Binding-site contacts:
Ligand atom N contacts residue ARG35 of chain 4.C at 4.4 Å.
Ligand atom CG2 contacts residue GLU245 of chain 4.C at 3.4 Å.
Ligand atom CG2 contacts residue ARG36 of chain 4.C at 3.8 Å.
Ligand atom O contacts residue ARG35 of chain 4.C at 2.9 Å (salt-bridge).
Ligand atom O contacts residue ASP243 of chain 4.C at 4.3 Å.
Ligand atom CB contacts residue ARG35 of chain 4.C at 3.8 Å.
Ligand atom CB contacts residue ARG35 of chain 4.C at 3.4 Å.
Ligand atom O contacts residue ARG29 of chain 4.C at 4.2 Å.
Ligand atom O contacts residue ILE25 of chain 4.C at 3.8 Å.
Ligand atom CA contacts residue ASP243 of chain 4.C at 4.2 Å.
Ligand atom OG contacts residue PHE244 of chain 4.C at 3.7 Å.
Ligand atom O contacts residue PRO43 of chain 4.C at 3.7 Å.
Ligand atom O contacts residue ARG35 of chain 4.C at 3.3 Å (salt-bridge).
Ligand atom CG2 contacts residue ARG35 of chain 4.C at 3.9 Å.
Ligand atom N contacts residue ARG35 of chain 4.C at 4.1 Å.
Ligand atom C contacts residue ASP243 of chain 4.C at 3.5 Å.
Ligand atom O contacts residue ARG29 of chain 4.C at 3.0 Å (salt-bridge).
Ligand atom CB contacts residue ASP243 of chain 4.C at 3.9 Å.
Ligand atom N contacts residue ASP243 of chain 4.C at 3.8 Å.
Ligand atom CB contacts residue ASP243 of chain 4.C at 4.2 Å.
Ligand atom C contacts residue ARG35 of chain 4.C at 3.7 Å.
Ligand atom CA contacts residue ARG35 of chain 4.C at 4.5 Å.
Ligand atom O contacts residue ASP243 of chain 4.C at 4.3 Å.
Ligand atom C contacts residue ARG35 of chain 4.C at 3.5 Å.
Ligand atom OG contacts residue ARG35 of chain 4.C at 4.2 Å.
Ligand atom CD2 contacts residue ARG29 of chain 4.C at 3.8 Å.
Ligand atom CD1 contacts residue ARG29 of chain 4.C at 3.6 Å.
Ligand atom N contacts residue ASP243 of chain 4.C at 3.3 Å (salt-bridge).
Ligand atom C contacts residue ARG29 of chain 4.C at 3.9 Å.
Ligand atom CG1 contacts residue ASP243 of chain 4.C at 3.3 Å.
Ligand atom CG2 contacts residue PRO43 of chain 4.C at 4.3 Å (hydrophobic).
Ligand atom CA contacts residue ARG29 of chain 4.C at 4.2 Å.
Ligand atom N contacts residue ARG35 of chain 4.C at 4.1 Å.
Ligand atom CA contacts residue ASP243 of chain 4.C at 3.3 Å.
Ligand atom C contacts residue ARG36 of chain 4.C at 3.2 Å.
Ligand atom O contacts residue PHE37 of chain 4.C at 3.8 Å.
Ligand atom C contacts residue PRO43 of chain 4.C at 4.5 Å (hydrophobic).
Ligand atom CG1 contacts residue ARG35 of chain 4.C at 4.4 Å.
Ligand atom C contacts residue ASP243 of chain 4.C at 4.4 Å.
Ligand atom O contacts residue ARG36 of chain 4.C at 2.9 Å (salt-bridge).

The small molecule below binds the protein below.
Small molecule (SMILES): CC[C@H](C)[C@H](NC(=O)[C@H](CC(C)C)NC(=O)[C@H](CO)NC(=O)CNC(=O)[C@@H](NC(=O)[C@@H](N)[C@@H](C)O)C(C)C)C(=O)N[C@H](C=O)CCC(N)=O

Sequence of chain 4.C:
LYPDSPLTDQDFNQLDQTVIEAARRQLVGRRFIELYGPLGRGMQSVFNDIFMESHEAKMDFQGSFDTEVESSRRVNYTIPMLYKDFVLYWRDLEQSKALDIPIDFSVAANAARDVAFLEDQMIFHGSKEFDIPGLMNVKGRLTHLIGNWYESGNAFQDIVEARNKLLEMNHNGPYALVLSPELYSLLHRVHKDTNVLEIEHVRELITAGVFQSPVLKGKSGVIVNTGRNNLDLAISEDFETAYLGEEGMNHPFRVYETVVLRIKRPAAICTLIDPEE